Sequence of chain 1.A:
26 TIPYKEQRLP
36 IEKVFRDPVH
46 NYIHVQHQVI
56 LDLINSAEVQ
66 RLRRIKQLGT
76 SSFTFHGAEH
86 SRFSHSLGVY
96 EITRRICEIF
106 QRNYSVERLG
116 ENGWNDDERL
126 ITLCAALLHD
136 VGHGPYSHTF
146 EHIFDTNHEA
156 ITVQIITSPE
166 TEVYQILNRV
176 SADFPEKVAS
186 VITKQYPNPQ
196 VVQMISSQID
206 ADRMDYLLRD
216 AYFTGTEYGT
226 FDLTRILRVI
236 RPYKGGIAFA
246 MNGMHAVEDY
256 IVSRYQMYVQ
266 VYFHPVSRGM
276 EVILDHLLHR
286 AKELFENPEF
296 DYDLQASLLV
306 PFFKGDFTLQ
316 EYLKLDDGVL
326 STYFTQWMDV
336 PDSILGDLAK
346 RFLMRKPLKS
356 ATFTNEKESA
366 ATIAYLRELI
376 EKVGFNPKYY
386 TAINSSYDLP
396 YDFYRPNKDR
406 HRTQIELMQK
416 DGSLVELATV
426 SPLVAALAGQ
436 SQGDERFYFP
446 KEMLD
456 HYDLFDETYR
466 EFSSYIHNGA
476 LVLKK

Sequence of chain 1.B:
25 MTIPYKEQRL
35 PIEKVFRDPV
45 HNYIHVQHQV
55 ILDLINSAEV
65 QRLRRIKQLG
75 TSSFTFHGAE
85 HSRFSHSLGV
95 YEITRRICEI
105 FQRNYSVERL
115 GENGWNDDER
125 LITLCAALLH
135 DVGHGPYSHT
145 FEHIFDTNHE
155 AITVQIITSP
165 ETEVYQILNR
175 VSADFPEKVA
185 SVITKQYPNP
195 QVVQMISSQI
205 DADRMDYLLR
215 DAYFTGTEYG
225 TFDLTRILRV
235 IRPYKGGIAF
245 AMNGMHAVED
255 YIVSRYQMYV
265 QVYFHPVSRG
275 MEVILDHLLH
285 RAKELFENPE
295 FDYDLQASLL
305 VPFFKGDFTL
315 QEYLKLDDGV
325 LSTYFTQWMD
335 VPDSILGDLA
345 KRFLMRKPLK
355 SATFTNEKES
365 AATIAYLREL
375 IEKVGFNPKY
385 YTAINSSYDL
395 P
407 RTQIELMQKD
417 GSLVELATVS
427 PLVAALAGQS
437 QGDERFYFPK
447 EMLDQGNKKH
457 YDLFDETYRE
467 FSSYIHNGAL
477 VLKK

Binding-site contacts:
Ligand atom C6 contacts residue ARG350 of chain 1.B at 3.4 Å.
Ligand atom N7 contacts residue ARG68 of chain 1.A at 2.7 Å (salt-bridge).
Ligand atom C8 contacts residue PHE78 of chain 1.B at 3.2 Å (hydrophobic).
Ligand atom O6 contacts residue ARG68 of chain 1.A at 3.0 Å (salt-bridge).
Ligand atom O3G contacts residue LYS354 of chain 1.B at 3.1 Å.
Ligand atom O6 contacts residue GLN65 of chain 1.A at 2.8 Å (h-bond).
Ligand atom PG contacts residue LYS354 of chain 1.B at 3.5 Å.
Ligand atom O1G contacts residue LYS354 of chain 1.B at 2.6 Å (salt-bridge).
Ligand atom C1' contacts residue THR79 of chain 1.B at 3.4 Å.
Ligand atom C4 contacts residue PHE40 of chain 1.A at 3.3 Å (hydrophobic).
Ligand atom C2 contacts residue ASN60 of chain 1.A at 3.4 Å.
Ligand atom O1A contacts residue LYS38 of chain 1.A at 2.6 Å (salt-bridge).
Ligand atom C5 contacts residue ARG68 of chain 1.A at 3.3 Å.
Ligand atom N2 contacts residue ASN60 of chain 1.A at 3.0 Å (h-bond).
Ligand atom C5 contacts residue ARG350 of chain 1.B at 3.4 Å.
Ligand atom N9 contacts residue PHE40 of chain 1.A at 3.6 Å.
Ligand atom C6 contacts residue PHE40 of chain 1.A at 3.7 Å (hydrophobic).
Ligand atom N9 contacts residue PHE78 of chain 1.B at 3.7 Å.
Ligand atom C4 contacts residue ARG350 of chain 1.B at 3.1 Å.
Ligand atom C6 contacts residue ARG68 of chain 1.A at 3.5 Å.
Ligand atom N7 contacts residue PHE78 of chain 1.B at 3.4 Å (h-bond).
Ligand atom O2A contacts residue ARG350 of chain 1.B at 2.8 Å (salt-bridge).
Ligand atom C8 contacts residue PHE40 of chain 1.A at 3.7 Å (hydrophobic).
Ligand atom N2 contacts residue ARG350 of chain 1.B at 3.5 Å (salt-bridge).
Ligand atom O3' contacts residue VAL39 of chain 1.A at 3.5 Å (h-bond).
Ligand atom N1 contacts residue ARG350 of chain 1.B at 3.5 Å (salt-bridge).
Ligand atom O6 contacts residue ARG350 of chain 1.B at 3.5 Å.
Ligand atom O4' contacts residue ARG350 of chain 1.B at 3.1 Å (salt-bridge).
Ligand atom O6 contacts residue PHE88 of chain 1.A at 3.2 Å.
Ligand atom C5 contacts residue PHE40 of chain 1.A at 3.3 Å (hydrophobic).
Ligand atom N1 contacts residue ASN60 of chain 1.A at 2.9 Å (h-bond).
Ligand atom N3 contacts residue PHE40 of chain 1.A at 3.6 Å.
Ligand atom O3B contacts residue LYS38 of chain 1.A at 3.2 Å (salt-bridge).
Ligand atom O1B contacts residue LYS354 of chain 1.B at 3.7 Å.
Ligand atom O5' contacts residue ARG350 of chain 1.B at 2.9 Å (salt-bridge).
Ligand atom C2 contacts residue ARG350 of chain 1.B at 3.2 Å.
Ligand atom N9 contacts residue ARG350 of chain 1.B at 3.5 Å (salt-bridge).
Ligand atom C8 contacts residue THR79 of chain 1.B at 3.3 Å.
Ligand atom N3 contacts residue ARG350 of chain 1.B at 3.2 Å (salt-bridge).
Ligand atom C2' contacts residue VAL39 of chain 1.A at 3.5 Å (hydrophobic).

This small molecule binds to this protein.
Small molecule (SMILES): Nc1nc2c(ncn2[C@H]2C[C@H](O)[C@@H](CO[P](=O)(O)O[P](=O)(O)OP(=O)(O)O)O2)c(=O)[nH]1